The protein below binds the small molecule below.
Small molecule (SMILES): CC(=O)N[C@H]1[C@H](O[C@H]2[C@H](O)[C@@H](NC(C)=O)CO[C@@H]2CO)O[C@H](CO)[C@@H](O)[C@@H]1O

Sequence of chain 1.C:
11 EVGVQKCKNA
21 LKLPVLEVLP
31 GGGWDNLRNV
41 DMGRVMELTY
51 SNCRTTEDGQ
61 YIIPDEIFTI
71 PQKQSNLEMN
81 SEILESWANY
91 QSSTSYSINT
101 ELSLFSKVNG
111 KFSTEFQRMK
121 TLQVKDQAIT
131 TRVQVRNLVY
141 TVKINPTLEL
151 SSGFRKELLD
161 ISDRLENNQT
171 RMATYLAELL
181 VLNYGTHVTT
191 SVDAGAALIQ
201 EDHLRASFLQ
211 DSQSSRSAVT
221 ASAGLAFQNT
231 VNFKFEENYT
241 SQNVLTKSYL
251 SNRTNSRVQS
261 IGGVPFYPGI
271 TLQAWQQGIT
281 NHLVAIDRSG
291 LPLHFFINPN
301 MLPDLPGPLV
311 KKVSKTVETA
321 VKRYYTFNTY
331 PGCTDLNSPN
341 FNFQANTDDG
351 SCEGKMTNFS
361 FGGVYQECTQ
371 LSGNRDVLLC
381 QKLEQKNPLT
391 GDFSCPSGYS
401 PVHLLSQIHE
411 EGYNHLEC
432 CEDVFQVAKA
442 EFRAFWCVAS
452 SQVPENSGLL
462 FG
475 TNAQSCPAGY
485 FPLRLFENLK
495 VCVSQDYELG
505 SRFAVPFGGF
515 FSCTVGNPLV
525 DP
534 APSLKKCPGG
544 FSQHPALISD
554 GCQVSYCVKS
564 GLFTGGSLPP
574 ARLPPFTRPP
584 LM

Binding-site contacts:
Ligand atom O5 contacts residue ASN252 of chain 1.C at 2.3 Å (h-bond).
Ligand atom C7 contacts residue SER251 of chain 1.C at 3.5 Å.
Ligand atom C3 contacts residue ASN252 of chain 1.C at 3.9 Å.
Ligand atom O6 contacts residue ASP211 of chain 1.C at 4.0 Å.
Ligand atom C8 contacts residue ASP211 of chain 1.C at 3.5 Å.
Ligand atom O6 contacts residue PHE208 of chain 1.C at 3.3 Å.
Ligand atom C4 contacts residue ASN252 of chain 1.C at 4.3 Å.
Ligand atom N2 contacts residue ASN252 of chain 1.C at 3.0 Å (h-bond).
Ligand atom C2 contacts residue ASN252 of chain 1.C at 2.6 Å.
Ligand atom C6 contacts residue PHE208 of chain 1.C at 3.6 Å (hydrophobic).
Ligand atom C8 contacts residue SER251 of chain 1.C at 4.0 Å.
Ligand atom N2 contacts residue SER251 of chain 1.C at 4.0 Å.
Ligand atom C7 contacts residue ASP211 of chain 1.C at 4.4 Å.
Ligand atom C7 contacts residue ASN252 of chain 1.C at 4.1 Å.
Ligand atom O7 contacts residue SER251 of chain 1.C at 2.9 Å (h-bond).
Ligand atom C1 contacts residue ASN252 of chain 1.C at 1.4 Å.
Ligand atom O5 contacts residue PHE208 of chain 1.C at 3.7 Å.
Ligand atom O6 contacts residue SER207 of chain 1.C at 4.2 Å.
Ligand atom C5 contacts residue PHE208 of chain 1.C at 4.3 Å (hydrophobic).
Ligand atom C6 contacts residue SER248 of chain 1.C at 4.3 Å.
Ligand atom C5 contacts residue ASN252 of chain 1.C at 3.6 Å.